A small-molecule ligand and the protein it binds are described below.
Small molecule (SMILES): CC(=O)N[C@@H]1[C@@H](O)[C@H](O)[C@@H](CO)O[C@H]1O

Binding-site contacts:
Ligand atom O5 contacts residue THR162 of chain 1.A at 3.8 Å.
Ligand atom C5 contacts residue ASN160 of chain 1.A at 3.6 Å.
Ligand atom C3 contacts residue ASN160 of chain 1.A at 3.7 Å.
Ligand atom N2 contacts residue ASN160 of chain 1.A at 2.8 Å (h-bond).
Ligand atom C1 contacts residue THR162 of chain 1.A at 4.0 Å.
Ligand atom C7 contacts residue ASN160 of chain 1.A at 3.4 Å.
Ligand atom C1 contacts residue ASN163 of chain 1.A at 4.2 Å.
Ligand atom C4 contacts residue ASN160 of chain 1.A at 4.1 Å.
Ligand atom C2 contacts residue ASN160 of chain 1.A at 2.3 Å.
Ligand atom C5 contacts residue THR162 of chain 1.A at 3.6 Å.
Ligand atom C6 contacts residue ASN163 of chain 1.A at 4.0 Å.
Ligand atom O7 contacts residue ASN160 of chain 1.A at 3.7 Å.
Ligand atom O5 contacts residue ASN163 of chain 1.A at 3.3 Å.
Ligand atom O5 contacts residue ASN160 of chain 1.A at 2.4 Å (h-bond).
Ligand atom O6 contacts residue ASN163 of chain 1.A at 3.9 Å.
Ligand atom C8 contacts residue ASN160 of chain 1.A at 4.5 Å.
Ligand atom C1 contacts residue ASN160 of chain 1.A at 1.4 Å.
Ligand atom O6 contacts residue THR162 of chain 1.A at 4.3 Å.
Ligand atom C5 contacts residue ASN163 of chain 1.A at 4.2 Å.
Ligand atom C6 contacts residue THR162 of chain 1.A at 3.5 Å.

Sequence of chain 1.A:
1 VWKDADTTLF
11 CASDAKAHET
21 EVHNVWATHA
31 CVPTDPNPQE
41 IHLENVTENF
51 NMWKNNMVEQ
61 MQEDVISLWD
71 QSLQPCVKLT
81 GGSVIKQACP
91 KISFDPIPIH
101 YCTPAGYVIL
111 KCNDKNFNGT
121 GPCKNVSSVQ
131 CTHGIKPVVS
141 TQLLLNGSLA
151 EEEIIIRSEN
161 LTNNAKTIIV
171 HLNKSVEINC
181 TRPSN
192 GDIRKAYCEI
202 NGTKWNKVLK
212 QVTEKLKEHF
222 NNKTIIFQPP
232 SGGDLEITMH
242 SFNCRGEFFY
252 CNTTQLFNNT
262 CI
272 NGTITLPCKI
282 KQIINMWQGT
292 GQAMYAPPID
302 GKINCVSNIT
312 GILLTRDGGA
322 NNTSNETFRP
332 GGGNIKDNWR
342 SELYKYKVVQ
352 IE